The protein below binds the small molecule below.
Small molecule (SMILES): CC(=O)N[C@@H]1[C@@H](O)[C@H](O)[C@@H](CO)O[C@H]1O

Binding-site contacts:
Ligand atom C4 contacts residue ASN658 of chain 1.A at 4.1 Å.
Ligand atom O5 contacts residue ASN634 of chain 1.A at 4.2 Å.
Ligand atom O5 contacts residue LEU661 of chain 1.A at 3.3 Å.
Ligand atom C1 contacts residue LEU661 of chain 1.A at 4.3 Å (hydrophobic).
Ligand atom C7 contacts residue PHE656 of chain 1.A at 3.6 Å (hydrophobic).
Ligand atom O5 contacts residue ASN658 of chain 1.A at 2.4 Å (h-bond).
Ligand atom C6 contacts residue LEU661 of chain 1.A at 3.7 Å (hydrophobic).
Ligand atom C8 contacts residue PHE656 of chain 1.A at 3.8 Å (hydrophobic).
Ligand atom O7 contacts residue PHE656 of chain 1.A at 3.4 Å.
Ligand atom N2 contacts residue PHE656 of chain 1.A at 4.3 Å.
Ligand atom O7 contacts residue ASN658 of chain 1.A at 3.5 Å (h-bond).
Ligand atom O6 contacts residue THR660 of chain 1.A at 4.4 Å.
Ligand atom C2 contacts residue ASN634 of chain 1.A at 3.8 Å.
Ligand atom C5 contacts residue ASN658 of chain 1.A at 3.7 Å.
Ligand atom C5 contacts residue LEU661 of chain 1.A at 4.0 Å (hydrophobic).
Ligand atom C3 contacts residue ASN658 of chain 1.A at 3.7 Å.
Ligand atom C1 contacts residue ASN658 of chain 1.A at 1.4 Å.
Ligand atom N2 contacts residue ASN658 of chain 1.A at 2.8 Å (h-bond).
Ligand atom C1 contacts residue ASN634 of chain 1.A at 4.0 Å.
Ligand atom C7 contacts residue ASN634 of chain 1.A at 4.2 Å.
Ligand atom O6 contacts residue LEU661 of chain 1.A at 3.3 Å.
Ligand atom O7 contacts residue ASN634 of chain 1.A at 3.2 Å (h-bond).
Ligand atom C7 contacts residue ASN658 of chain 1.A at 3.4 Å.
Ligand atom C2 contacts residue ASN658 of chain 1.A at 2.3 Å.
Ligand atom O5 contacts residue THR660 of chain 1.A at 4.5 Å.
Ligand atom C1 contacts residue THR660 of chain 1.A at 4.3 Å.

Sequence of chain 1.A:
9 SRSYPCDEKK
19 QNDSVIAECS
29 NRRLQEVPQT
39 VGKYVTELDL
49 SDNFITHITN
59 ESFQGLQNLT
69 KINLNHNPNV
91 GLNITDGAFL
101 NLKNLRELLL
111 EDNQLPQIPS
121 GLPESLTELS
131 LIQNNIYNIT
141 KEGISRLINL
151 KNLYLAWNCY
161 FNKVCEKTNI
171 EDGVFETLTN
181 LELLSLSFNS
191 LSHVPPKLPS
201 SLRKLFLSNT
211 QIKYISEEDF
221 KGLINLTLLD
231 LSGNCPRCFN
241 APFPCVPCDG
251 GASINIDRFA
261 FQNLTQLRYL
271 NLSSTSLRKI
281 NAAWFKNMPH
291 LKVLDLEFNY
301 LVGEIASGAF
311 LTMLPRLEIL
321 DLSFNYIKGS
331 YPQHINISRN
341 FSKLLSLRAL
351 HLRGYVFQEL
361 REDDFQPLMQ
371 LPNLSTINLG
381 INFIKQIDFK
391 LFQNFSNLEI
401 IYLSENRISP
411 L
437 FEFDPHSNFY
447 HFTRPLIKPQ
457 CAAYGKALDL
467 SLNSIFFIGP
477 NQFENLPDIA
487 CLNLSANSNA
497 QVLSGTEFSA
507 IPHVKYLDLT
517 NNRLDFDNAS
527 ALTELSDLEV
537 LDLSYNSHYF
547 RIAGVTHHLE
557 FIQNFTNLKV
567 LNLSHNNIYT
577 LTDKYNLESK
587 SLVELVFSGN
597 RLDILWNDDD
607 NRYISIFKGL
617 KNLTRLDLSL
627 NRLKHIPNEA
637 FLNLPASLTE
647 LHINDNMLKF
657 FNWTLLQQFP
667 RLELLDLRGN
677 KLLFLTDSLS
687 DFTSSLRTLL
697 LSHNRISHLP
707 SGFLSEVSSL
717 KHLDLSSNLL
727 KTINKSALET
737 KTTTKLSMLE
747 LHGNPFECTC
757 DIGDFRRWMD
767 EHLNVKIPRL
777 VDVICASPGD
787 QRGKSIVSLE